Sequence of chain 2.A:
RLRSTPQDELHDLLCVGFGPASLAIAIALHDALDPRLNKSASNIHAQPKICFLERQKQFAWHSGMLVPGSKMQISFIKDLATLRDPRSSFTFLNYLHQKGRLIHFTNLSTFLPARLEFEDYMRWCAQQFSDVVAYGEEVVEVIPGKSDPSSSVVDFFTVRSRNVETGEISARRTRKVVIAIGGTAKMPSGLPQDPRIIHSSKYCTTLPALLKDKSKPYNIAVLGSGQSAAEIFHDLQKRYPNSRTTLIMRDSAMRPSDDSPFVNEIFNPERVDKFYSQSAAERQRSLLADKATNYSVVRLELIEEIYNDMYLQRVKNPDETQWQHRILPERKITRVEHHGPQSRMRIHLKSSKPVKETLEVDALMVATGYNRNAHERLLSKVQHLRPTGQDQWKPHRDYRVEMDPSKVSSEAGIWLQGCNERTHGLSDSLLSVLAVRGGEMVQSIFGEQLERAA

The protein below binds the small molecule below.
Small molecule (SMILES): NC(=[NH2+])NCCC[C@H](N)C(=O)O

Binding-site contacts:
Ligand atom C contacts residue PHE296 of chain 2.A at 3.8 Å (hydrophobic).
Ligand atom CZ contacts residue THR322 of chain 2.A at 3.5 Å.
Ligand atom CZ contacts residue GLN102 of chain 2.A at 4.0 Å.
Ligand atom CA contacts residue PHE296 of chain 2.A at 3.5 Å (hydrophobic).
Ligand atom CD contacts residue ASN323 of chain 2.A at 4.1 Å.
Ligand atom O contacts residue ILE103 of chain 2.A at 3.3 Å.
Ligand atom CG contacts residue THR322 of chain 2.A at 4.1 Å.
Ligand atom N contacts residue ASN293 of chain 2.A at 2.6 Å (h-bond).
Ligand atom NE contacts residue THR322 of chain 2.A at 3.9 Å.
Ligand atom NH1 contacts residue GLN102 of chain 2.A at 3.6 Å.
Ligand atom OXT contacts residue ILE103 of chain 2.A at 4.1 Å.
Ligand atom CD contacts residue LEU467 of chain 2.A at 4.1 Å (hydrophobic).
Ligand atom N contacts residue PHE296 of chain 2.A at 3.7 Å.
Ligand atom CB contacts residue GLN102 of chain 2.A at 3.8 Å.
Ligand atom O contacts residue PHE296 of chain 2.A at 3.4 Å.
Ligand atom OXT contacts residue ASN293 of chain 2.A at 3.1 Å (h-bond).
Ligand atom C contacts residue SER469 of chain 2.A at 3.7 Å.
Ligand atom OXT contacts residue LYS107 of chain 2.A at 3.0 Å (salt-bridge).
Ligand atom CA contacts residue ASN293 of chain 2.A at 3.5 Å.
Ligand atom CG contacts residue GLN102 of chain 2.A at 4.0 Å.
Ligand atom CA contacts residue SER469 of chain 2.A at 4.1 Å.
Ligand atom CZ contacts residue ASN323 of chain 2.A at 3.8 Å.
Ligand atom CB contacts residue SER469 of chain 2.A at 4.0 Å.
Ligand atom CG contacts residue LEU467 of chain 2.A at 3.6 Å (hydrophobic).
Ligand atom NH2 contacts residue ASN323 of chain 2.A at 3.6 Å (h-bond).
Ligand atom C contacts residue ILE103 of chain 2.A at 3.8 Å (hydrophobic).
Ligand atom NH2 contacts residue NAP1 of chain 2.D at 2.8 Å (h-bond).
Ligand atom CZ contacts residue NAP1 of chain 2.D at 3.5 Å.
Ligand atom CB contacts residue ILE103 of chain 2.A at 3.9 Å (hydrophobic).
Ligand atom CD contacts residue GLN102 of chain 2.A at 3.4 Å.
Ligand atom NE contacts residue ASN323 of chain 2.A at 3.1 Å (h-bond).
Ligand atom NH2 contacts residue THR322 of chain 2.A at 3.5 Å (h-bond).
Ligand atom NE contacts residue NAP1 of chain 2.D at 3.8 Å.
Ligand atom NE contacts residue GLN102 of chain 2.A at 4.2 Å.
Ligand atom C contacts residue LYS107 of chain 2.A at 3.4 Å.
Ligand atom NH1 contacts residue THR322 of chain 2.A at 3.8 Å.
Ligand atom CB contacts residue LEU467 of chain 2.A at 4.0 Å (hydrophobic).
Ligand atom O contacts residue LYS107 of chain 2.A at 2.9 Å (salt-bridge).
Ligand atom C contacts residue ASN293 of chain 2.A at 3.6 Å.
Ligand atom O contacts residue SER469 of chain 2.A at 2.8 Å (h-bond).